This small molecule binds to this protein.
Small molecule (SMILES): O=C(NO)c1cccc(C(=O)NO)c1

Sequence of chain 1.E:
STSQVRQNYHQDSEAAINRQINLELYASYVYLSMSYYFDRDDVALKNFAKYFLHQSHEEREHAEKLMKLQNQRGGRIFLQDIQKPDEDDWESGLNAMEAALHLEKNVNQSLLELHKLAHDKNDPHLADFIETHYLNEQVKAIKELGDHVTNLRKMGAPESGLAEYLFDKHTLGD

Sequence of chain 1.F:
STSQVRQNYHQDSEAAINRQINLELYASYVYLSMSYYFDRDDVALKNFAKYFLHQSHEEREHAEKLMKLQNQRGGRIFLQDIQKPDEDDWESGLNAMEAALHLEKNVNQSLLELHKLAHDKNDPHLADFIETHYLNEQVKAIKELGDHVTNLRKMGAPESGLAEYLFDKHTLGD

Binding-site contacts:
Ligand atom C02 contacts residue NI1 of chain 1.FB at 2.9 Å.
Ligand atom N03 contacts residue HIS122 of chain 1.D at 3.3 Å.
Ligand atom C05 contacts residue HIS122 of chain 1.F at 3.7 Å.
Ligand atom C14 contacts residue ASP123 of chain 1.F at 4.3 Å.
Ligand atom O04 contacts residue HIS122 of chain 1.F at 2.7 Å (h-bond).
Ligand atom O01 contacts residue HIS122 of chain 1.F at 2.3 Å.
Ligand atom O01 contacts residue HIS122 of chain 1.E at 3.6 Å.
Ligand atom O01 contacts residue NI1 of chain 1.FB at 2.0 Å (h-bond).
Ligand atom C02 contacts residue HIS122 of chain 1.D at 4.0 Å.
Ligand atom C08 contacts residue ASP123 of chain 1.F at 3.7 Å.
Ligand atom N03 contacts residue HIS122 of chain 1.F at 3.2 Å.
Ligand atom O04 contacts residue HIS122 of chain 1.E at 4.3 Å.
Ligand atom C06 contacts residue LYS119 of chain 1.F at 4.2 Å.
Ligand atom O04 contacts residue HIS122 of chain 1.D at 1.9 Å.
Ligand atom C02 contacts residue HIS122 of chain 1.F at 2.8 Å.
Ligand atom C07 contacts residue ASP123 of chain 1.F at 3.0 Å.
Ligand atom C07 contacts residue LYS119 of chain 1.F at 3.7 Å.
Ligand atom C09 contacts residue ASP123 of chain 1.F at 4.3 Å.
Ligand atom C05 contacts residue NI1 of chain 1.FB at 4.3 Å.
Ligand atom C05 contacts residue ASP123 of chain 1.F at 3.8 Å.
Ligand atom O04 contacts residue NI1 of chain 1.FB at 2.1 Å (h-bond).
Ligand atom N03 contacts residue NI1 of chain 1.FB at 3.0 Å (h-bond).
Ligand atom O01 contacts residue HIS122 of chain 1.D at 3.7 Å.
Ligand atom C06 contacts residue ASP123 of chain 1.F at 3.0 Å.
Ligand atom C06 contacts residue HIS122 of chain 1.F at 3.8 Å.

Sequence of chain 1.D:
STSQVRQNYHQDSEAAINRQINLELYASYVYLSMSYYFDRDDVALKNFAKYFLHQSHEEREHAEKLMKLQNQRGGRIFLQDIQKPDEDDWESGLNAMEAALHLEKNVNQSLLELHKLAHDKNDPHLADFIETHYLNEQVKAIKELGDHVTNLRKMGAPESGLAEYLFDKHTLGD